A small-molecule ligand and the protein it binds are described below.
Small molecule (SMILES): CC(=O)N[C@@H]1[C@@H](O)[C@H](O)[C@@H](CO)O[C@H]1O

Binding-site contacts:
Ligand atom C1 contacts residue SER61 of chain 1.A at 3.5 Å.
Ligand atom C3 contacts residue ASN59 of chain 1.A at 3.8 Å.
Ligand atom C4 contacts residue ASN59 of chain 1.A at 4.2 Å.
Ligand atom C5 contacts residue ASN59 of chain 1.A at 3.7 Å.
Ligand atom N2 contacts residue THR62 of chain 1.A at 4.2 Å.
Ligand atom N2 contacts residue ASN59 of chain 1.A at 2.9 Å (h-bond).
Ligand atom C2 contacts residue ASN59 of chain 1.A at 2.5 Å.
Ligand atom C2 contacts residue SER61 of chain 1.A at 3.0 Å.
Ligand atom N2 contacts residue SER61 of chain 1.A at 3.3 Å (h-bond).
Ligand atom O3 contacts residue SER61 of chain 1.A at 4.5 Å.
Ligand atom O5 contacts residue SER61 of chain 1.A at 4.1 Å.
Ligand atom C1 contacts residue ASN59 of chain 1.A at 1.5 Å.
Ligand atom C7 contacts residue ASN59 of chain 1.A at 3.9 Å.
Ligand atom C8 contacts residue ASN59 of chain 1.A at 4.0 Å.
Ligand atom C3 contacts residue SER61 of chain 1.A at 4.3 Å.
Ligand atom O5 contacts residue ASN59 of chain 1.A at 2.4 Å (h-bond).

Sequence of chain 1.A:
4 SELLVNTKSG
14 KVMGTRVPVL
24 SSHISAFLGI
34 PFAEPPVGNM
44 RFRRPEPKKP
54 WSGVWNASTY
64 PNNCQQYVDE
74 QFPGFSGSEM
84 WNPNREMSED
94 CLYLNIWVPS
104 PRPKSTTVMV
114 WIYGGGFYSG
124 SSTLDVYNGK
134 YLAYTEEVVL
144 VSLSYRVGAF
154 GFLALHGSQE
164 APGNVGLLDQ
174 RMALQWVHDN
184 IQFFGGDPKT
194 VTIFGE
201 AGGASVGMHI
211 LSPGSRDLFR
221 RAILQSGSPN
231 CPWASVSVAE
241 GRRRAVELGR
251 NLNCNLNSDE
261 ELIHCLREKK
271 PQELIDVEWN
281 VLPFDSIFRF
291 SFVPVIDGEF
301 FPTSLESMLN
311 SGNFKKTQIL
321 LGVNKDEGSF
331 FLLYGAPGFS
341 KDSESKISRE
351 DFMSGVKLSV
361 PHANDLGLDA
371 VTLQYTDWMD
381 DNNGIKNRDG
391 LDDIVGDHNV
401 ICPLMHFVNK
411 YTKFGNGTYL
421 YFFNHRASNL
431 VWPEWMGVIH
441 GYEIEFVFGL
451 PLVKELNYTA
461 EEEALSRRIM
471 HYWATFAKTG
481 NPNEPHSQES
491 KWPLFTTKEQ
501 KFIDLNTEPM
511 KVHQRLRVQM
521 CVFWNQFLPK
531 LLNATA